Sequence of chain 1.C:
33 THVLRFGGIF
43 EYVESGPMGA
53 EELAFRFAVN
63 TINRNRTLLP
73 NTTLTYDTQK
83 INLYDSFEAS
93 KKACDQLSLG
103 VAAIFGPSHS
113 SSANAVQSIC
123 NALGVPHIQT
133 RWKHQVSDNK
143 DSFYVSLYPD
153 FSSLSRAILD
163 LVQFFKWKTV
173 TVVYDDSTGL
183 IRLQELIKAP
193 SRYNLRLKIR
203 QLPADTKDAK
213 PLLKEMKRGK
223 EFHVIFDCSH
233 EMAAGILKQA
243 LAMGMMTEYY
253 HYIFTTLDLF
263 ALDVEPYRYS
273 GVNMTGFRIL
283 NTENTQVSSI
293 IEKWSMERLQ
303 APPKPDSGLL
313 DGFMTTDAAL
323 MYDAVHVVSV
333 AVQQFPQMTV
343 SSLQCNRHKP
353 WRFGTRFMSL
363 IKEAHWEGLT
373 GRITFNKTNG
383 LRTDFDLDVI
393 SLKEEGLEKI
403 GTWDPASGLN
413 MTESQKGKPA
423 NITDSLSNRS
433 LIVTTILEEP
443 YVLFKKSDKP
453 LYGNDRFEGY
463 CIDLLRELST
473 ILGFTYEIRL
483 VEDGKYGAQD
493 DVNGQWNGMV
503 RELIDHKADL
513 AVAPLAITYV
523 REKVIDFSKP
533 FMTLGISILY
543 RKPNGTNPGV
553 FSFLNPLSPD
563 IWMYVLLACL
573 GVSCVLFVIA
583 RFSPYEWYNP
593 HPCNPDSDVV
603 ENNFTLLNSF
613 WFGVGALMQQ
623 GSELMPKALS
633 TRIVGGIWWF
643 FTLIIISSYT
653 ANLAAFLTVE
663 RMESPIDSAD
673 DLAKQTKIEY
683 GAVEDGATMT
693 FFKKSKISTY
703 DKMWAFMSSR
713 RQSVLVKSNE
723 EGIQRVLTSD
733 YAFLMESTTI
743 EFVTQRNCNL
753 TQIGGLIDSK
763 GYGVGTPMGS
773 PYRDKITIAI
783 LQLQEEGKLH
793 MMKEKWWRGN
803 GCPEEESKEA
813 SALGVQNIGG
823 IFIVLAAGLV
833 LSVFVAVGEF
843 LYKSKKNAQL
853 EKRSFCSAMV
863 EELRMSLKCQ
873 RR

Binding-site contacts:
Ligand atom O6 contacts residue THR414 of chain 1.C at 3.4 Å.
Ligand atom C1 contacts residue ASN412 of chain 1.C at 1.4 Å.
Ligand atom C4 contacts residue ASN412 of chain 1.C at 4.2 Å.
Ligand atom C8 contacts residue ASN412 of chain 1.C at 4.5 Å.
Ligand atom O7 contacts residue ASN412 of chain 1.C at 3.6 Å.
Ligand atom C5 contacts residue ASN412 of chain 1.C at 3.7 Å.
Ligand atom C2 contacts residue ASN412 of chain 1.C at 2.4 Å.
Ligand atom C6 contacts residue THR414 of chain 1.C at 3.8 Å.
Ligand atom N2 contacts residue ASN412 of chain 1.C at 2.8 Å (h-bond).
Ligand atom C5 contacts residue THR414 of chain 1.C at 4.2 Å.
Ligand atom C7 contacts residue ASN412 of chain 1.C at 3.4 Å.
Ligand atom O5 contacts residue ASN412 of chain 1.C at 2.4 Å (h-bond).
Ligand atom C3 contacts residue ASN412 of chain 1.C at 3.8 Å.
Ligand atom O5 contacts residue THR414 of chain 1.C at 4.3 Å.

This small molecule binds to this protein.
Small molecule (SMILES): CC(=O)N[C@@H]1[C@@H](O)[C@H](O)[C@@H](CO)O[C@H]1O